Binding-site contacts:
Ligand atom N contacts residue GLU63 of chain 1.G at 2.9 Å (salt-bridge).
Ligand atom O contacts residue TRP147 of chain 1.G at 2.8 Å (h-bond).
Ligand atom CA contacts residue GLU63 of chain 1.G at 3.4 Å.
Ligand atom O contacts residue LYS66 of chain 1.G at 2.8 Å (salt-bridge).
Ligand atom CG2 contacts residue TYR171 of chain 1.G at 3.4 Å (hydrophobic).
Ligand atom N contacts residue TYR159 of chain 1.G at 3.5 Å.
Ligand atom CD1 contacts residue TRP167 of chain 1.G at 3.3 Å (hydrophobic).
Ligand atom O contacts residue TYR7 of chain 1.G at 3.4 Å.
Ligand atom CD1 contacts residue MET45 of chain 1.G at 3.5 Å (hydrophobic).
Ligand atom CG1 contacts residue HIS70 of chain 1.G at 3.4 Å.
Ligand atom O contacts residue THR73 of chain 1.G at 2.9 Å (h-bond).
Ligand atom N contacts residue TYR7 of chain 1.G at 3.5 Å (h-bond).
Ligand atom CG2 contacts residue ARG97 of chain 1.G at 3.4 Å.
Ligand atom OD1 contacts residue GLN155 of chain 1.G at 2.8 Å (h-bond).
Ligand atom CD1 contacts residue THR163 of chain 1.G at 3.5 Å.
Ligand atom O contacts residue GOL1 of chain 1.X at 2.7 Å (h-bond).
Ligand atom CD1 contacts residue HIS70 of chain 1.G at 3.3 Å.
Ligand atom N contacts residue GOL1 of chain 1.X at 3.0 Å (h-bond).
Ligand atom N contacts residue TYR99 of chain 1.G at 3.1 Å (h-bond).
Ligand atom CG2 contacts residue TYR59 of chain 1.G at 3.4 Å (hydrophobic).
Ligand atom O contacts residue THR143 of chain 1.G at 2.8 Å (h-bond).
Ligand atom CG1 contacts residue ASP77 of chain 1.G at 3.3 Å.
Ligand atom O contacts residue HIS70 of chain 1.G at 3.1 Å.
Ligand atom CD2 contacts residue TYR7 of chain 1.G at 3.5 Å (hydrophobic).
Ligand atom O contacts residue GOL1 of chain 1.X at 2.9 Å (h-bond).
Ligand atom N contacts residue ASP77 of chain 1.G at 3.0 Å (salt-bridge).
Ligand atom O contacts residue TYR159 of chain 1.G at 2.6 Å (h-bond).
Ligand atom CG2 contacts residue TYR116 of chain 1.G at 3.5 Å (hydrophobic).
Ligand atom ND2 contacts residue GOL1 of chain 1.X at 2.9 Å (h-bond).
Ligand atom C contacts residue TYR84 of chain 1.G at 3.5 Å (hydrophobic).
Ligand atom CA contacts residue ASP77 of chain 1.G at 3.5 Å.
Ligand atom N contacts residue TYR7 of chain 1.G at 3.1 Å (h-bond).
Ligand atom CA contacts residue TYR7 of chain 1.G at 3.1 Å (hydrophobic).
Ligand atom CD2 contacts residue PHE9 of chain 1.G at 3.5 Å (hydrophobic).
Ligand atom O contacts residue TYR84 of chain 1.G at 2.6 Å (h-bond).
Ligand atom N contacts residue TYR171 of chain 1.G at 2.8 Å (h-bond).
Ligand atom ND2 contacts residue GLN155 of chain 1.G at 3.0 Å (h-bond).
Ligand atom CG contacts residue GLU63 of chain 1.G at 3.5 Å.
Ligand atom C contacts residue TYR7 of chain 1.G at 3.1 Å (hydrophobic).
Ligand atom CD2 contacts residue TYR99 of chain 1.G at 3.5 Å (hydrophobic).

Sequence of chain 1.G:
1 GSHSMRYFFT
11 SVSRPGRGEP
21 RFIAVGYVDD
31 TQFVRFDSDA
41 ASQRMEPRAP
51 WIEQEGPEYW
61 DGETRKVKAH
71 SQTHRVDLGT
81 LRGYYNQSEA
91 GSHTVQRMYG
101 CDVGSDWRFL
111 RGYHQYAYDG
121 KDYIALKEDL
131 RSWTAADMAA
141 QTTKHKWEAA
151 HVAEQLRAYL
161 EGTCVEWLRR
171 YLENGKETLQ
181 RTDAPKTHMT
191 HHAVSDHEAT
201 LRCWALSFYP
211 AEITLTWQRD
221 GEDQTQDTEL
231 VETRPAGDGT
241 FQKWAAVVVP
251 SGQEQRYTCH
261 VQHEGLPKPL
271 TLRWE

The protein below binds the small molecule below.
Small molecule (SMILES): CC[C@H](C)[C@H](N)C(=O)N[C@@H](CC(C)C)C(=O)N[C@@H](CC(N)=O)C(=O)N[C@@H](C)C(=O)N[C@@H](CCSC)C(=O)N[C@H](C(=O)N[C@H](C(=O)N[C@@H](CCCCN)C(=O)N[C@H](C(=O)O)[C@@H](C)CC)[C@@H](C)O)[C@@H](C)CC